Binding-site contacts:
Ligand atom C5 contacts residue ASN82 of chain 1.B at 3.7 Å.
Ligand atom O5 contacts residue ASN82 of chain 1.B at 2.4 Å (h-bond).
Ligand atom C4 contacts residue ASN82 of chain 1.B at 4.2 Å.
Ligand atom O7 contacts residue ARG34 of chain 1.C at 3.3 Å (salt-bridge).
Ligand atom C7 contacts residue ARG34 of chain 1.C at 4.2 Å.
Ligand atom C2 contacts residue ASN82 of chain 1.B at 2.5 Å.
Ligand atom C3 contacts residue ASN82 of chain 1.B at 3.8 Å.
Ligand atom O7 contacts residue ASN82 of chain 1.B at 3.0 Å (h-bond).
Ligand atom C8 contacts residue ARG34 of chain 1.C at 4.4 Å.
Ligand atom C7 contacts residue ASP81 of chain 1.B at 4.3 Å.
Ligand atom C8 contacts residue ASP81 of chain 1.B at 3.3 Å.
Ligand atom N2 contacts residue ASN82 of chain 1.B at 2.9 Å (h-bond).
Ligand atom C7 contacts residue ASN82 of chain 1.B at 3.1 Å.
Ligand atom C1 contacts residue ASN82 of chain 1.B at 1.4 Å.
Ligand atom C8 contacts residue ASN82 of chain 1.B at 4.3 Å.

Sequence of chain 1.B:
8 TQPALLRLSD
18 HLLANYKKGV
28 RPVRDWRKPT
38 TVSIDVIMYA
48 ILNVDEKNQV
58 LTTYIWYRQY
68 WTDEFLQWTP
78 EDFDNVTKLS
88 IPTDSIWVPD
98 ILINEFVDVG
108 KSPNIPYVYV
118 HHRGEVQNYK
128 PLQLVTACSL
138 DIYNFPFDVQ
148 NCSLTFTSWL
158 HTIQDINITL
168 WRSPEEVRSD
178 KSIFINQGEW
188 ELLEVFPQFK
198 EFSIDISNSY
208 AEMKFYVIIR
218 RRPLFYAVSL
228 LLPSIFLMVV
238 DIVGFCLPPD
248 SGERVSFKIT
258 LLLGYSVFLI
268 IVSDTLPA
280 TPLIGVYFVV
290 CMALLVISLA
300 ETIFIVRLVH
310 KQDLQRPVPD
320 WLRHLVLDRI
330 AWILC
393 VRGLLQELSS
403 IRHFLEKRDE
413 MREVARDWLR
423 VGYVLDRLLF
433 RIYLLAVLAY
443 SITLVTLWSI

Sequence of chain 1.C:
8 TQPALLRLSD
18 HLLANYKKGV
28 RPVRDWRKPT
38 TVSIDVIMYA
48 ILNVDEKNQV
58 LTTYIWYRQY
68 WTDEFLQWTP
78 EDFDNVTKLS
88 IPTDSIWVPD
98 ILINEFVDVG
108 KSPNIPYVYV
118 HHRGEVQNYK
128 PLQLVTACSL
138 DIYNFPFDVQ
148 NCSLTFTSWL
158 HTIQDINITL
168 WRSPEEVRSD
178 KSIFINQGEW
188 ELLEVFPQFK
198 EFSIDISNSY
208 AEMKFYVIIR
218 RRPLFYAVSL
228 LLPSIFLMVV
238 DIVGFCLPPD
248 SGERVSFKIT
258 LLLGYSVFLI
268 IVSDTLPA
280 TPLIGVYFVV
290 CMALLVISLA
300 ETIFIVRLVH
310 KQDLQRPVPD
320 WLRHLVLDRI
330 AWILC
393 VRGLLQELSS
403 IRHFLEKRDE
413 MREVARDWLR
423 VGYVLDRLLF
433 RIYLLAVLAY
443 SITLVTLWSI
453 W

A small-molecule ligand and the protein it binds are described below.
Small molecule (SMILES): CC(=O)N[C@H]1[C@H](O[C@H]2[C@H](O)[C@@H](NC(C)=O)CO[C@@H]2CO)O[C@H](CO)[C@@H](O)[C@@H]1O